Binding-site contacts:
Ligand atom C8 contacts residue ILE358 of chain 1.A at 4.3 Å (hydrophobic).
Ligand atom C1 contacts residue ASN393 of chain 1.A at 1.4 Å.
Ligand atom C7 contacts residue ILE359 of chain 1.A at 4.3 Å (hydrophobic).
Ligand atom O6 contacts residue ASN393 of chain 1.A at 4.4 Å.
Ligand atom N2 contacts residue ASN393 of chain 1.A at 3.0 Å (h-bond).
Ligand atom C8 contacts residue ASN393 of chain 1.A at 4.1 Å.
Ligand atom O7 contacts residue ASN393 of chain 1.A at 4.3 Å.
Ligand atom C5 contacts residue ASN393 of chain 1.A at 3.6 Å.
Ligand atom C4 contacts residue ASN393 of chain 1.A at 4.2 Å.
Ligand atom C7 contacts residue THR395 of chain 1.A at 4.2 Å.
Ligand atom C8 contacts residue ILE359 of chain 1.A at 4.4 Å (hydrophobic).
Ligand atom C7 contacts residue ASN393 of chain 1.A at 3.9 Å.
Ligand atom C3 contacts residue ASN393 of chain 1.A at 3.8 Å.
Ligand atom C2 contacts residue ASN393 of chain 1.A at 2.5 Å.
Ligand atom O7 contacts residue ILE359 of chain 1.A at 4.0 Å.
Ligand atom C8 contacts residue HIS396 of chain 1.A at 3.7 Å.
Ligand atom C8 contacts residue THR395 of chain 1.A at 3.1 Å.
Ligand atom O5 contacts residue ASN393 of chain 1.A at 2.3 Å (h-bond).

This protein binds this small molecule.
Small molecule (SMILES): CC(=O)N[C@@H]1[C@@H](O)[C@H](O)[C@@H](CO)O[C@H]1O

Sequence of chain 1.A:
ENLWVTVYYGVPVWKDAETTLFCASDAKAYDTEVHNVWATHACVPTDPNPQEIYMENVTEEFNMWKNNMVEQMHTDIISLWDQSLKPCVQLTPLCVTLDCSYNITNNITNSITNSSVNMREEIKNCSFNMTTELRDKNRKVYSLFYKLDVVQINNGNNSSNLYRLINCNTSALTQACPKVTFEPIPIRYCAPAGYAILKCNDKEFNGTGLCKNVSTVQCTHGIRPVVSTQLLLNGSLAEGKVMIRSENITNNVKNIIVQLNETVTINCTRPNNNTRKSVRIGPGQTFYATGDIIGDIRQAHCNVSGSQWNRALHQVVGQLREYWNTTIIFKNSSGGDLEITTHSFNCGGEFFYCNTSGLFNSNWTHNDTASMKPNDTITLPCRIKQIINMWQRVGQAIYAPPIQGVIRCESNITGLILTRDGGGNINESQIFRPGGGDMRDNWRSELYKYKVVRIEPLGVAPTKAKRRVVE